Sequence of chain 1.X:
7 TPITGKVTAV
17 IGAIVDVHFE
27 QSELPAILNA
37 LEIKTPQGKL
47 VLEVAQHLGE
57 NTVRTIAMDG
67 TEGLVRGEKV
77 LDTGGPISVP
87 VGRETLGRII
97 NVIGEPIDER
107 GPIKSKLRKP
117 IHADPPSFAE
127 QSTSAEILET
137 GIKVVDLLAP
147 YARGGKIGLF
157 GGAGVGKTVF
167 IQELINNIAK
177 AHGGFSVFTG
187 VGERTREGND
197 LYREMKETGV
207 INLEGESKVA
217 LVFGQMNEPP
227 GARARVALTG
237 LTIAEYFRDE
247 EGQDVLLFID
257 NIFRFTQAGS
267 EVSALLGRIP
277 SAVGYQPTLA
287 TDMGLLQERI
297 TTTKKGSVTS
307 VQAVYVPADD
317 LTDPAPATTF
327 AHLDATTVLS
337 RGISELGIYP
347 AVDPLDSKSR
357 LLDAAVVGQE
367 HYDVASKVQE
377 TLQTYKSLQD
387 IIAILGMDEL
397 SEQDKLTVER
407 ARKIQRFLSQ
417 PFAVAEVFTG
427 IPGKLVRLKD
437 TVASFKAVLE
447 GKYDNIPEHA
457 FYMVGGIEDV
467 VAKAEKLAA

Sequence of chain 1.U:
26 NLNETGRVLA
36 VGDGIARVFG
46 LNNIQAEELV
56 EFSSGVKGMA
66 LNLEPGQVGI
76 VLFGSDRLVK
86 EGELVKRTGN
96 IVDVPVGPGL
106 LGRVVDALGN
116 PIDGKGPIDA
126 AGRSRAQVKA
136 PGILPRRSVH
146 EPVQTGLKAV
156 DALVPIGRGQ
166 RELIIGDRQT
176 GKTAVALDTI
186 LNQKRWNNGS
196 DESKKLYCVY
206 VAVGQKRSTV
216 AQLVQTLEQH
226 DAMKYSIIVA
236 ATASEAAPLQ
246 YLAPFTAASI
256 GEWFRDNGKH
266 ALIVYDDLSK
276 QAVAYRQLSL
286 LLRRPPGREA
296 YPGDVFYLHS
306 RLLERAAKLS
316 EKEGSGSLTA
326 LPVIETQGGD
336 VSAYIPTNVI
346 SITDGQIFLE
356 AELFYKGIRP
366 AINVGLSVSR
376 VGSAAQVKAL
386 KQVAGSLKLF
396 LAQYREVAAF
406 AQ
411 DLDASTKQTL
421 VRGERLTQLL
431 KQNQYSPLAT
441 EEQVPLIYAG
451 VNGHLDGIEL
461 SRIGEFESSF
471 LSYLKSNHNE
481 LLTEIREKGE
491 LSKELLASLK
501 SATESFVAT

A small-molecule ligand and the protein it binds are described below.
Small molecule (SMILES): Nc1ncnc2c1ncn2[C@@H]1O[C@H](CO[P](=O)(O)O[P](=O)(O)NP(=O)(O)O)[C@@H](O)[C@H]1O

Binding-site contacts:
Ligand atom O1G contacts residue ARG173 of chain 1.U at 3.4 Å.
Ligand atom O2B contacts residue LYS177 of chain 1.U at 3.6 Å.
Ligand atom N7 contacts residue GLN434 of chain 1.U at 3.6 Å (h-bond).
Ligand atom O1A contacts residue THR178 of chain 1.U at 3.5 Å.
Ligand atom O2G contacts residue MG1 of chain 1.AB at 1.8 Å.
Ligand atom C4' contacts residue GLN174 of chain 1.U at 3.7 Å.
Ligand atom N3B contacts residue GLN174 of chain 1.U at 3.0 Å (h-bond).
Ligand atom C2' contacts residue GLN434 of chain 1.U at 3.3 Å.
Ligand atom O1A contacts residue ALA179 of chain 1.U at 2.7 Å (h-bond).
Ligand atom O3G contacts residue GLN174 of chain 1.U at 2.9 Å (h-bond).
Ligand atom N3B contacts residue MG1 of chain 1.AB at 3.2 Å.
Ligand atom O3A contacts residue LYS177 of chain 1.U at 2.8 Å (salt-bridge).
Ligand atom C8 contacts residue ALA179 of chain 1.U at 3.5 Å (hydrophobic).
Ligand atom O3A contacts residue GLY176 of chain 1.U at 3.0 Å (h-bond).
Ligand atom C4 contacts residue GLN434 of chain 1.U at 3.5 Å.
Ligand atom O3A contacts residue THR178 of chain 1.U at 3.4 Å (h-bond).
Ligand atom O1G contacts residue GLN174 of chain 1.U at 2.6 Å (h-bond).
Ligand atom O2' contacts residue GLN434 of chain 1.U at 3.1 Å (h-bond).
Ligand atom N9 contacts residue GLN434 of chain 1.U at 3.3 Å (h-bond).
Ligand atom N6 contacts residue GLN432 of chain 1.U at 3.0 Å (h-bond).
Ligand atom O4' contacts residue PHE359 of chain 1.U at 3.5 Å.
Ligand atom C2 contacts residue TYR368 of chain 1.X at 3.4 Å (hydrophobic).
Ligand atom PB contacts residue LYS177 of chain 1.U at 3.4 Å.
Ligand atom O1B contacts residue LYS177 of chain 1.U at 3.1 Å (salt-bridge).
Ligand atom O5' contacts residue GLY176 of chain 1.U at 3.3 Å.
Ligand atom PG contacts residue GLN174 of chain 1.U at 3.6 Å.
Ligand atom N3 contacts residue TYR368 of chain 1.X at 3.7 Å.
Ligand atom N7 contacts residue ALA179 of chain 1.U at 3.3 Å.
Ligand atom O2A contacts residue GLN174 of chain 1.U at 3.3 Å (h-bond).
Ligand atom O1G contacts residue LYS177 of chain 1.U at 3.4 Å (salt-bridge).
Ligand atom PG contacts residue MG1 of chain 1.AB at 3.1 Å.
Ligand atom O1B contacts residue THR175 of chain 1.U at 3.0 Å (h-bond).
Ligand atom O1B contacts residue GLY176 of chain 1.U at 3.2 Å (h-bond).
Ligand atom O1B contacts residue GLN174 of chain 1.U at 3.4 Å (h-bond).
Ligand atom O2B contacts residue MG1 of chain 1.AB at 1.9 Å.
Ligand atom PB contacts residue MG1 of chain 1.AB at 3.0 Å.
Ligand atom N1 contacts residue GLN432 of chain 1.U at 3.6 Å (h-bond).
Ligand atom C5' contacts residue GLY176 of chain 1.U at 3.7 Å.
Ligand atom C8 contacts residue GLN434 of chain 1.U at 3.3 Å.
Ligand atom O2B contacts residue THR178 of chain 1.U at 2.8 Å (h-bond).